The small molecule below binds the protein below.
Small molecule (SMILES): CC(C)CCC[C@@H](C)[C@H]1CC[C@H]2[C@@H]3CC=C4C[C@@H](O)CC[C@]4(C)[C@H]3CC[C@]12C

Sequence of chain 1.D:
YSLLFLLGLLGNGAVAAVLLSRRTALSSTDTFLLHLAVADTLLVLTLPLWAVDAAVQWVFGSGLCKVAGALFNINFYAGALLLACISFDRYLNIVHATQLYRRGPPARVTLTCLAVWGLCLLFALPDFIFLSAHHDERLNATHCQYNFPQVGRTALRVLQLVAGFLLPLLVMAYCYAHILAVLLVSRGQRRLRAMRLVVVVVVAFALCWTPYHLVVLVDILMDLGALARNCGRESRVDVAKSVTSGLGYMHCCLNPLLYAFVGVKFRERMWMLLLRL

Binding-site contacts:
Ligand atom C21 contacts residue LEU239 of chain 1.D at 4.4 Å (hydrophobic).
Ligand atom O1 contacts residue HIS232 of chain 1.D at 4.0 Å.
Ligand atom C3 contacts residue HIS232 of chain 1.D at 3.9 Å.
Ligand atom C25 contacts residue LEU268 of chain 1.D at 4.3 Å (hydrophobic).
Ligand atom C11 contacts residue VAL235 of chain 1.D at 4.3 Å (hydrophobic).
Ligand atom C1 contacts residue VAL235 of chain 1.D at 4.0 Å (hydrophobic).
Ligand atom C21 contacts residue LEU268 of chain 1.D at 3.9 Å (hydrophobic).
Ligand atom C26 contacts residue VAL264 of chain 1.D at 3.7 Å (hydrophobic).
Ligand atom C12 contacts residue LEU239 of chain 1.D at 4.4 Å (hydrophobic).
Ligand atom C7 contacts residue TRP314 of chain 1.D at 4.3 Å (hydrophobic).
Ligand atom C25 contacts residue VAL264 of chain 1.D at 4.2 Å (hydrophobic).
Ligand atom C2 contacts residue VAL235 of chain 1.D at 4.5 Å (hydrophobic).
Ligand atom C16 contacts residue LEU318 of chain 1.D at 3.9 Å (hydrophobic).
Ligand atom C27 contacts residue VAL264 of chain 1.D at 3.6 Å (hydrophobic).
Ligand atom C6 contacts residue TRP314 of chain 1.D at 4.4 Å (hydrophobic).
Ligand atom C27 contacts residue LEU268 of chain 1.D at 3.6 Å (hydrophobic).